This small molecule binds to this protein.
Small molecule (SMILES): CC(=O)N[C@@H]1[C@@H](O)[C@H](O)[C@@H](CO)O[C@H]1O

Sequence of chain 1.B:
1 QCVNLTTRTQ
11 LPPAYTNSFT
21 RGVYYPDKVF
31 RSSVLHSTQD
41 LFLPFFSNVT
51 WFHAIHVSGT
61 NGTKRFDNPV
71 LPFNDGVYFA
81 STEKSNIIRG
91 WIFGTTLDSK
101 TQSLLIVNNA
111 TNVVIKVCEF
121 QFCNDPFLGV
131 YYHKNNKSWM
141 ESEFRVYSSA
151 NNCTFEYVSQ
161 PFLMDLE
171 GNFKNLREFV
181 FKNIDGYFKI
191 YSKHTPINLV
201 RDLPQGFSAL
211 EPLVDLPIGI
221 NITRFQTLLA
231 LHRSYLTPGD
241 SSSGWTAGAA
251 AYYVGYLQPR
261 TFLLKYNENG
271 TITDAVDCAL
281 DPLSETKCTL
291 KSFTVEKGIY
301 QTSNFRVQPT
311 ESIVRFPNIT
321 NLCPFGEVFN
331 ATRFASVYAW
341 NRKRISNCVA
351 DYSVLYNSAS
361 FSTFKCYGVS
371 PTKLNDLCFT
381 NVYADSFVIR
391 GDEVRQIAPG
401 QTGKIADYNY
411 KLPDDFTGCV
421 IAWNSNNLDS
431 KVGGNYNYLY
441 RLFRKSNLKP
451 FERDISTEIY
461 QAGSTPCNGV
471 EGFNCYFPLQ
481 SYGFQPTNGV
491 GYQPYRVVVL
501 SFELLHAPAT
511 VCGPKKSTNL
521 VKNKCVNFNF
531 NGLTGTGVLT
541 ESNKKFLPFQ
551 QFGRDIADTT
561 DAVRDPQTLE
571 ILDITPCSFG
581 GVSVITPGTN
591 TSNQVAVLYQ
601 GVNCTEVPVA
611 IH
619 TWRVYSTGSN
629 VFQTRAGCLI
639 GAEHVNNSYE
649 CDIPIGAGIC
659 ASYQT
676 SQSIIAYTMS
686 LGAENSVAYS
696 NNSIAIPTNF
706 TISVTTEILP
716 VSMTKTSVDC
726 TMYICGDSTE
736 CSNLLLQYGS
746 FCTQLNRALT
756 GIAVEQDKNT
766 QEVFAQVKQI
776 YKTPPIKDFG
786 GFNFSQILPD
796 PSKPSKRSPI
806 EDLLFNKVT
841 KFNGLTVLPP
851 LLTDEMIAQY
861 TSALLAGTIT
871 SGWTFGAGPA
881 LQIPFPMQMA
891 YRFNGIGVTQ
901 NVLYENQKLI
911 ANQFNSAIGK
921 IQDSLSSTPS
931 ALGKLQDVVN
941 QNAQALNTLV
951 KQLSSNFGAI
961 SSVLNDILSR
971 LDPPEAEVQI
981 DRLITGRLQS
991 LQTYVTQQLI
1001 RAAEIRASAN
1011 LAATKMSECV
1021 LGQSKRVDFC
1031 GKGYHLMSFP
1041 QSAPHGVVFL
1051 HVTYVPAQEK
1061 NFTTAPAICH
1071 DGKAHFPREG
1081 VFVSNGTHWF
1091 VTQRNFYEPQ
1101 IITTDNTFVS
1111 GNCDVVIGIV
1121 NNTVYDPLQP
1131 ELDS

Binding-site contacts:
Ligand atom O7 contacts residue ASN61 of chain 1.B at 2.9 Å (h-bond).
Ligand atom C5 contacts residue ASN61 of chain 1.B at 3.7 Å.
Ligand atom O5 contacts residue ASN61 of chain 1.B at 2.4 Å (h-bond).
Ligand atom O6 contacts residue ASN61 of chain 1.B at 4.5 Å.
Ligand atom C7 contacts residue ASN61 of chain 1.B at 3.1 Å.
Ligand atom C1 contacts residue ASN61 of chain 1.B at 1.4 Å.
Ligand atom C8 contacts residue ASN61 of chain 1.B at 4.3 Å.
Ligand atom N2 contacts residue ASN61 of chain 1.B at 2.9 Å (h-bond).
Ligand atom O6 contacts residue GLY59 of chain 1.B at 4.5 Å.
Ligand atom C3 contacts residue ASN61 of chain 1.B at 3.8 Å.
Ligand atom C4 contacts residue ASN61 of chain 1.B at 4.2 Å.
Ligand atom C2 contacts residue ASN61 of chain 1.B at 2.5 Å.
Ligand atom O5 contacts residue THR60 of chain 1.B at 4.0 Å.
Ligand atom C6 contacts residue ASN61 of chain 1.B at 4.5 Å.